A small-molecule ligand and the protein it binds are described below.
Small molecule (SMILES): Nc1ncnc2c1ncn2[C@@H]1O[C@H](COP(=O)(O)O)[C@@H](OP(=O)(O)O)[C@H]1O

Sequence of chain 1.A:
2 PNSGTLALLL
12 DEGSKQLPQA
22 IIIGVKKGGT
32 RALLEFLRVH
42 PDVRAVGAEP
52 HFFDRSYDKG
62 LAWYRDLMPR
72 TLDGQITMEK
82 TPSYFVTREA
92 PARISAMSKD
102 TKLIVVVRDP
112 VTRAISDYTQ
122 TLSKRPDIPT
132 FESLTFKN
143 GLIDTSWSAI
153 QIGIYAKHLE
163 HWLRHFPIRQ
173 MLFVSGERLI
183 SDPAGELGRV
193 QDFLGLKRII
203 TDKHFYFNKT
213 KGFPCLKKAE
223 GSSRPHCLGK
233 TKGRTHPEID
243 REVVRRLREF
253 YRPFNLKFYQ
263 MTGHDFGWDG

Binding-site contacts:
Ligand atom O3' contacts residue SER117 of chain 1.A at 3.6 Å (h-bond).
Ligand atom O1P contacts residue GLY235 of chain 1.A at 3.3 Å.
Ligand atom N7 contacts residue ALA33 of chain 1.A at 3.5 Å.
Ligand atom N7 contacts residue ILE182 of chain 1.A at 3.6 Å.
Ligand atom C2 contacts residue PHE215 of chain 1.A at 3.7 Å (hydrophobic).
Ligand atom P2 contacts residue THR31 of chain 1.A at 3.6 Å.
Ligand atom N6 contacts residue PRO216 of chain 1.A at 2.9 Å (h-bond).
Ligand atom C2 contacts residue LYS234 of chain 1.A at 3.5 Å.
Ligand atom O5P contacts residue LYS234 of chain 1.A at 2.7 Å (salt-bridge).
Ligand atom C5' contacts residue LYS28 of chain 1.A at 3.7 Å.
Ligand atom O2' contacts residue ARG109 of chain 1.A at 3.6 Å.
Ligand atom O4P contacts residue GLY30 of chain 1.A at 3.2 Å (h-bond).
Ligand atom O5' contacts residue LYS28 of chain 1.A at 3.4 Å.
Ligand atom O2P contacts residue SER117 of chain 1.A at 2.6 Å (h-bond).
Ligand atom C8 contacts residue ILE182 of chain 1.A at 3.4 Å (hydrophobic).
Ligand atom O3P contacts residue GLY235 of chain 1.A at 2.9 Å (h-bond).
Ligand atom O5P contacts residue THR31 of chain 1.A at 3.5 Å (h-bond).
Ligand atom C4 contacts residue PHE215 of chain 1.A at 3.5 Å (hydrophobic).
Ligand atom O4' contacts residue GLY30 of chain 1.A at 3.4 Å.
Ligand atom O4P contacts residue LYS28 of chain 1.A at 3.4 Å (salt-bridge).
Ligand atom C6 contacts residue PHE215 of chain 1.A at 3.7 Å (hydrophobic).
Ligand atom P2 contacts residue LYS234 of chain 1.A at 3.5 Å.
Ligand atom N1 contacts residue LEU230 of chain 1.A at 3.6 Å.
Ligand atom N3 contacts residue PHE215 of chain 1.A at 3.7 Å.
Ligand atom C5 contacts residue PHE215 of chain 1.A at 3.6 Å (hydrophobic).
Ligand atom O4P contacts residue THR31 of chain 1.A at 2.7 Å (h-bond).
Ligand atom O3' contacts residue ARG109 of chain 1.A at 3.0 Å (salt-bridge).
Ligand atom O3P contacts residue ARG236 of chain 1.A at 2.8 Å (salt-bridge).
Ligand atom C2 contacts residue LEU230 of chain 1.A at 3.6 Å (hydrophobic).
Ligand atom C2' contacts residue PHE215 of chain 1.A at 3.7 Å (hydrophobic).
Ligand atom O2P contacts residue ARG109 of chain 1.A at 3.3 Å (salt-bridge).
Ligand atom P1 contacts residue SER117 of chain 1.A at 3.6 Å.
Ligand atom O2P contacts residue HIS238 of chain 1.A at 2.6 Å (h-bond).
Ligand atom O5P contacts residue ARG32 of chain 1.A at 3.1 Å (salt-bridge).
Ligand atom O2' contacts residue PHE215 of chain 1.A at 3.6 Å.
Ligand atom N1 contacts residue PHE215 of chain 1.A at 3.5 Å.
Ligand atom O5' contacts residue GLY30 of chain 1.A at 3.1 Å (h-bond).
Ligand atom O6P contacts residue LYS234 of chain 1.A at 3.1 Å (salt-bridge).
Ligand atom O6P contacts residue LYS28 of chain 1.A at 2.8 Å (salt-bridge).
Ligand atom O4P contacts residue GLY29 of chain 1.A at 3.5 Å (h-bond).